Binding-site contacts:
Ligand atom O5 contacts residue TRP358 of chain 1.A at 4.3 Å.
Ligand atom O5 contacts residue ASN66 of chain 1.A at 2.4 Å (h-bond).
Ligand atom C7 contacts residue ASN66 of chain 1.A at 3.5 Å.
Ligand atom C4 contacts residue TRP358 of chain 1.A at 4.3 Å (hydrophobic).
Ligand atom C1 contacts residue ASN66 of chain 1.A at 1.5 Å.
Ligand atom C2 contacts residue TRP358 of chain 1.A at 4.3 Å (hydrophobic).
Ligand atom C5 contacts residue ASN66 of chain 1.A at 3.6 Å.
Ligand atom C4 contacts residue ASN66 of chain 1.A at 4.2 Å.
Ligand atom C5 contacts residue TRP358 of chain 1.A at 3.8 Å (hydrophobic).
Ligand atom C2 contacts residue ASN66 of chain 1.A at 2.4 Å.
Ligand atom C7 contacts residue TRP358 of chain 1.A at 3.9 Å (hydrophobic).
Ligand atom N2 contacts residue TRP358 of chain 1.A at 3.4 Å (h-bond).
Ligand atom C1 contacts residue TRP358 of chain 1.A at 3.8 Å (hydrophobic).
Ligand atom O7 contacts residue ASN66 of chain 1.A at 3.8 Å.
Ligand atom C3 contacts residue TRP358 of chain 1.A at 4.1 Å (hydrophobic).
Ligand atom O4 contacts residue TRP358 of chain 1.A at 4.0 Å.
Ligand atom C8 contacts residue TRP358 of chain 1.A at 3.4 Å (hydrophobic).
Ligand atom C3 contacts residue ASN66 of chain 1.A at 3.7 Å.
Ligand atom N2 contacts residue ASN66 of chain 1.A at 2.8 Å (h-bond).

A protein and the small-molecule ligand that binds it are described below.
Small molecule (SMILES): CC(=O)N[C@@H]1[C@@H](O)[C@H](O)[C@@H](CO)O[C@H]1O

Sequence of chain 1.A:
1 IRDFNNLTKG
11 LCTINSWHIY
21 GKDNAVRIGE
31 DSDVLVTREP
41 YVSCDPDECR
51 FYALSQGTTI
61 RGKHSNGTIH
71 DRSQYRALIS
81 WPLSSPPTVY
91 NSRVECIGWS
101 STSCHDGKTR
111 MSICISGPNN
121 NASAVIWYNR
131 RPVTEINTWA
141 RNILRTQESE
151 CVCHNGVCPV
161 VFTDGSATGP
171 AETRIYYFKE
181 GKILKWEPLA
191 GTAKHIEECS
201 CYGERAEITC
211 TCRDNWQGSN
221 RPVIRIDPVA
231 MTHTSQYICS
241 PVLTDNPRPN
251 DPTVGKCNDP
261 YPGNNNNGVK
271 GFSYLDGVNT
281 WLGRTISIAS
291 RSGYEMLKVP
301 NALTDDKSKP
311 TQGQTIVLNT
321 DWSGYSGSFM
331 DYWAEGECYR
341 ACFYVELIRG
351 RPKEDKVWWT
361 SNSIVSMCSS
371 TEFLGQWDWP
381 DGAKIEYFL